Sequence of chain 38.C:
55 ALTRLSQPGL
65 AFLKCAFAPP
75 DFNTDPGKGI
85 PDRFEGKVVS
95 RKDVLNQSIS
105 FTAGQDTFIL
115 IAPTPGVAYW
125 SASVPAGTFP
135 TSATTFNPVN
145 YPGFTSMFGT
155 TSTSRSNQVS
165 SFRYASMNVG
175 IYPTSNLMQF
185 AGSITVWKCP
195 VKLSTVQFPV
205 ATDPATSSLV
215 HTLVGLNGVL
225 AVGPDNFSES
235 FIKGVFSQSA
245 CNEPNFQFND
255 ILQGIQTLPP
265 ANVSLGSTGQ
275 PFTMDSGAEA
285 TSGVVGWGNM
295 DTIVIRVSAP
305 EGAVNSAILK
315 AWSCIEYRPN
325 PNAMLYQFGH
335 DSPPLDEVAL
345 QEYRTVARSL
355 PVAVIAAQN

Sequence of chain 12.C:
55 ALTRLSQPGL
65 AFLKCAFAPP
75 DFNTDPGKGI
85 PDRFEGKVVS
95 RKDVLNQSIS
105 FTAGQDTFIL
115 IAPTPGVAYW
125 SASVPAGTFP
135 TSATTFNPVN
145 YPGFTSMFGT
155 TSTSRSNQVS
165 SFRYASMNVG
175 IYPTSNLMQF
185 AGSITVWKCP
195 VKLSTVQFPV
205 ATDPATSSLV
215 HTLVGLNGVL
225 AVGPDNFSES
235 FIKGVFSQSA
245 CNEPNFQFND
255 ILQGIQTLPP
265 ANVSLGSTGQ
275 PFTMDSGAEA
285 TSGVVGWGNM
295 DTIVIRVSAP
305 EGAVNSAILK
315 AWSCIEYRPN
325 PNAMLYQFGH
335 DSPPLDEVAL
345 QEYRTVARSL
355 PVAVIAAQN

Binding-site contacts:
Ligand atom C2 contacts residue U3 of chain 38.G at 3.8 Å.
Ligand atom O2' contacts residue LEU64 of chain 12.C at 3.9 Å.
Ligand atom O2 contacts residue C6 of chain 38.G at 2.9 Å (h-bond).
Ligand atom O4 contacts residue U5 of chain 38.G at 2.8 Å (h-bond).
Ligand atom N3 contacts residue C6 of chain 38.G at 3.2 Å (h-bond).
Ligand atom OP1 contacts residue PHE76 of chain 12.C at 3.7 Å.
Ligand atom N1 contacts residue U3 of chain 38.G at 3.8 Å.
Ligand atom C5 contacts residue U5 of chain 38.G at 3.9 Å.
Ligand atom OP1 contacts residue LYS12 of chain 12.F at 3.9 Å.
Ligand atom C4 contacts residue U5 of chain 38.G at 3.7 Å.
Ligand atom OP1 contacts residue LYS68 of chain 12.C at 3.2 Å (salt-bridge).
Ligand atom C4 contacts residue U1 of chain 38.G at 3.7 Å.
Ligand atom C6 contacts residue U5 of chain 38.G at 3.6 Å.
Ligand atom C6 contacts residue A4 of chain 38.G at 3.7 Å.
Ligand atom C2 contacts residue GLN61 of chain 12.C at 3.9 Å.
Ligand atom N6 contacts residue U2 of chain 38.G at 2.6 Å (h-bond).
Ligand atom OP2 contacts residue LYS8 of chain 12.F at 3.8 Å.
Ligand atom C2 contacts residue A4 of chain 38.G at 3.9 Å.
Ligand atom N3 contacts residue U1 of chain 38.G at 3.8 Å.
Ligand atom C2 contacts residue U1 of chain 38.G at 3.9 Å.
Ligand atom C2 contacts residue U2 of chain 38.G at 3.6 Å.
Ligand atom O2 contacts residue U2 of chain 38.G at 3.6 Å.
Ligand atom N3 contacts residue U5 of chain 38.G at 3.6 Å.
Ligand atom O4 contacts residue A4 of chain 38.G at 2.6 Å (h-bond).
Ligand atom O2 contacts residue U1 of chain 38.G at 2.9 Å (h-bond).
Ligand atom O2 contacts residue GLN61 of chain 12.C at 3.9 Å.
Ligand atom N1 contacts residue U5 of chain 38.G at 3.7 Å.
Ligand atom OP1 contacts residue LYS8 of chain 12.F at 3.1 Å.
Ligand atom C5 contacts residue A4 of chain 38.G at 2.8 Å.
Ligand atom N1 contacts residue U2 of chain 38.G at 2.8 Å.
Ligand atom N3 contacts residue U1 of chain 38.G at 3.9 Å.
Ligand atom OP1 contacts residue LEU56 of chain 12.C at 2.8 Å.
Ligand atom N3 contacts residue GLN61 of chain 12.C at 3.6 Å.
Ligand atom N3 contacts residue A4 of chain 38.G at 3.8 Å.
Ligand atom C6 contacts residue U2 of chain 38.G at 3.4 Å.
Ligand atom O2' contacts residue THR57 of chain 12.C at 3.2 Å.
Ligand atom O4 contacts residue U1 of chain 38.G at 2.8 Å (h-bond).
Ligand atom C4 contacts residue A4 of chain 38.G at 3.2 Å.
Ligand atom C2 contacts residue C6 of chain 38.G at 3.4 Å.
Ligand atom N3 contacts residue U2 of chain 38.G at 3.6 Å.

The protein below binds the small molecule below.
Small molecule (SMILES): Nc1ccn([C@@H]2O[C@H](CO[P](=O)(O)O[C@H]3[C@@H](O)[C@H](n4ccc(=O)[nH]c4=O)O[C@@H]3CO[P](=O)(O)O[C@H]3[C@@H](O)[C@H](n4cnc5c(N)ncnc54)O[C@@H]3CO)[C@@H](O[P](=O)(O)OC[C@H]3O[C@@H](n4ccc(=O)[nH]c4=O)[C@H](O)[C@@H]3O)[C@H]2O)c(=O)n1.O=c1ccn([C@@H]2O[C@H](CO[P](=O)(O)O[C@H]3[C@@H](O)[C@H](n4ccc(=O)[nH]c4=O)O[C@@H]3CO[P](=O)(O)O[C@H]3[C@@H](O)[C@H](n4ccc(=O)[nH]c4=O)O[C@@H]3CO)[C@@H](O)[C@H]2O)c(=O)[nH]1

Sequence of chain 12.F:
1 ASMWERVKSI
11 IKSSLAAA